Sequence of chain 7.A:
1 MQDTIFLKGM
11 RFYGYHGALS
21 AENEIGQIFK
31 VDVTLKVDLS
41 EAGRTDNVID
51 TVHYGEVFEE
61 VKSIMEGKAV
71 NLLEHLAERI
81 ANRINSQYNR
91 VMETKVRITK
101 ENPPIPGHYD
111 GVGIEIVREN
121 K

Binding-site contacts:
Ligand atom C8 contacts residue GLU74 of chain 6.A at 3.6 Å.
Ligand atom C2 contacts residue TYR54 of chain 7.A at 3.0 Å (hydrophobic).
Ligand atom O4 contacts residue TYR54 of chain 7.A at 3.0 Å (h-bond).
Ligand atom N6 contacts residue VAL52 of chain 7.A at 2.4 Å (h-bond).
Ligand atom N4 contacts residue GLY55 of chain 7.A at 3.9 Å.
Ligand atom C9 contacts residue TYR54 of chain 7.A at 2.7 Å (hydrophobic).
Ligand atom C10 contacts residue HIS53 of chain 7.A at 3.9 Å.
Ligand atom C11 contacts residue TYR54 of chain 7.A at 3.3 Å (hydrophobic).
Ligand atom C6 contacts residue TYR54 of chain 7.A at 3.0 Å (hydrophobic).
Ligand atom C11 contacts residue GLU22 of chain 6.A at 3.2 Å.
Ligand atom N7 contacts residue GLU74 of chain 6.A at 3.0 Å (salt-bridge).
Ligand atom C8 contacts residue TYR54 of chain 7.A at 2.8 Å (hydrophobic).
Ligand atom N5 contacts residue HIS53 of chain 7.A at 3.2 Å.
Ligand atom N5 contacts residue VAL52 of chain 7.A at 3.2 Å (h-bond).
Ligand atom N7 contacts residue TYR54 of chain 7.A at 3.1 Å.
Ligand atom C2 contacts residue ALA18 of chain 6.A at 4.0 Å (hydrophobic).
Ligand atom O4 contacts residue LYS100 of chain 6.A at 3.7 Å.
Ligand atom N6 contacts residue GLU74 of chain 6.A at 3.0 Å (salt-bridge).
Ligand atom N4 contacts residue TYR54 of chain 7.A at 3.2 Å.
Ligand atom O4 contacts residue ALA18 of chain 6.A at 4.0 Å.
Ligand atom C6 contacts residue GLU74 of chain 6.A at 3.7 Å.
Ligand atom N6 contacts residue THR51 of chain 7.A at 4.0 Å.
Ligand atom C10 contacts residue TYR54 of chain 7.A at 3.0 Å (hydrophobic).
Ligand atom C3 contacts residue HIS53 of chain 7.A at 3.3 Å.
Ligand atom N1 contacts residue TYR54 of chain 7.A at 2.8 Å (h-bond).
Ligand atom O8 contacts residue TYR54 of chain 7.A at 3.4 Å.
Ligand atom C8 contacts residue LEU72 of chain 6.A at 3.8 Å (hydrophobic).
Ligand atom N4 contacts residue HIS53 of chain 7.A at 3.3 Å (h-bond).
Ligand atom C11 contacts residue LYS100 of chain 6.A at 3.8 Å.
Ligand atom O4 contacts residue GLU22 of chain 6.A at 2.6 Å (salt-bridge).
Ligand atom O8 contacts residue ASN71 of chain 6.A at 4.0 Å.
Ligand atom O8 contacts residue LEU73 of chain 6.A at 2.9 Å (h-bond).
Ligand atom N6 contacts residue ILE5 of chain 7.A at 3.1 Å.
Ligand atom C6 contacts residue VAL52 of chain 7.A at 3.1 Å (hydrophobic).
Ligand atom N6 contacts residue TYR54 of chain 7.A at 3.6 Å.
Ligand atom O8 contacts residue LEU72 of chain 6.A at 3.3 Å.
Ligand atom O8 contacts residue GLU74 of chain 6.A at 3.5 Å (salt-bridge).
Ligand atom C3 contacts residue TYR54 of chain 7.A at 3.2 Å (hydrophobic).
Ligand atom C11 contacts residue ALA18 of chain 6.A at 3.1 Å (hydrophobic).
Ligand atom N5 contacts residue TYR54 of chain 7.A at 2.4 Å (h-bond).

Sequence of chain 6.A:
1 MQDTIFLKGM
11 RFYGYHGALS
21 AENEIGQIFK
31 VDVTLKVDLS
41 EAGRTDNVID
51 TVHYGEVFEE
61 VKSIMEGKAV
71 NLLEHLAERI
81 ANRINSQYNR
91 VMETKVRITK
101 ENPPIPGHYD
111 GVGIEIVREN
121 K

This small molecule binds to this protein.
Small molecule (SMILES): Nc1nc2c(c(=O)[nH]1)N=C(CO)CN2